Sequence of chain 1.A:
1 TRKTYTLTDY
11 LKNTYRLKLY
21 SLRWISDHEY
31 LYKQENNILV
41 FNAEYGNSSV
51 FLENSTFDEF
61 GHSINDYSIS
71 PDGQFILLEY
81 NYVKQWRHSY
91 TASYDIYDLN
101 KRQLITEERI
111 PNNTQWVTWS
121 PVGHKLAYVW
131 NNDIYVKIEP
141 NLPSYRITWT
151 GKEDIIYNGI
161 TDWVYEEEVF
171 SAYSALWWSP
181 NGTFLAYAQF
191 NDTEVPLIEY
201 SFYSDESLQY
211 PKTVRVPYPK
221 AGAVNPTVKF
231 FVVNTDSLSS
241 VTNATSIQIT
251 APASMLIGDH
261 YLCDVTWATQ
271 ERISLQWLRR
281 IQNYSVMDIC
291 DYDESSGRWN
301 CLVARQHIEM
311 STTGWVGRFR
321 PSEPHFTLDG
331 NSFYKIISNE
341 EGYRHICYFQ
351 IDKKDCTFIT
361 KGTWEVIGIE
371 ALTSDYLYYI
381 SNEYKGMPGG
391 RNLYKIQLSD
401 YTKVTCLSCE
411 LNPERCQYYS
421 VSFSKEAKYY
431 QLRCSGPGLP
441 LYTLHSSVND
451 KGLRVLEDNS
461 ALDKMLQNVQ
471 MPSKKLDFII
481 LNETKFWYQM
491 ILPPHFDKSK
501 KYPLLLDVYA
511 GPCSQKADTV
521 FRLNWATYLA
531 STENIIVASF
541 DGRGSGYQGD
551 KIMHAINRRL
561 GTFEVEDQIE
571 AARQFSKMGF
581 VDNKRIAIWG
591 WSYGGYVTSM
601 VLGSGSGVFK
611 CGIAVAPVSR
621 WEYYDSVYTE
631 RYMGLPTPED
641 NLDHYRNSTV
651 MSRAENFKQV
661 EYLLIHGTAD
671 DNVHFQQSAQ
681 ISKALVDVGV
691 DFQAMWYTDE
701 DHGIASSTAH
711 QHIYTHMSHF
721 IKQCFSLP

Binding-site contacts:
Ligand atom C1 contacts residue ASN191 of chain 1.A at 1.4 Å.
Ligand atom O6 contacts residue GLU194 of chain 1.A at 3.8 Å.
Ligand atom C3 contacts residue ASN191 of chain 1.A at 3.8 Å.
Ligand atom O5 contacts residue ASN191 of chain 1.A at 2.4 Å (h-bond).
Ligand atom O7 contacts residue ASN191 of chain 1.A at 3.4 Å (h-bond).
Ligand atom C5 contacts residue THR193 of chain 1.A at 3.8 Å.
Ligand atom C7 contacts residue ASN191 of chain 1.A at 3.4 Å.
Ligand atom C6 contacts residue GLU194 of chain 1.A at 3.4 Å.
Ligand atom O6 contacts residue GLU194 of chain 1.A at 3.4 Å (salt-bridge).
Ligand atom O7 contacts residue GLN189 of chain 1.A at 4.3 Å.
Ligand atom C8 contacts residue THR150 of chain 1.A at 4.3 Å.
Ligand atom C1 contacts residue ILE156 of chain 1.A at 4.2 Å (hydrophobic).
Ligand atom O7 contacts residue LYS229 of chain 1.A at 3.9 Å.
Ligand atom C8 contacts residue ILE156 of chain 1.A at 3.8 Å (hydrophobic).
Ligand atom N2 contacts residue ASN191 of chain 1.A at 3.0 Å (h-bond).
Ligand atom C7 contacts residue ILE156 of chain 1.A at 3.9 Å (hydrophobic).
Ligand atom C5 contacts residue ASN191 of chain 1.A at 3.7 Å.
Ligand atom O5 contacts residue THR193 of chain 1.A at 3.6 Å.
Ligand atom C6 contacts residue THR193 of chain 1.A at 3.8 Å.
Ligand atom C2 contacts residue ASN191 of chain 1.A at 2.5 Å.
Ligand atom C4 contacts residue ASN191 of chain 1.A at 4.2 Å.
Ligand atom C1 contacts residue THR193 of chain 1.A at 3.5 Å.
Ligand atom N2 contacts residue ILE156 of chain 1.A at 3.8 Å.

A small-molecule ligand and the protein it binds are described below.
Small molecule (SMILES): CC(=O)N[C@H]1[C@@H](O[C@H]2[C@H](O)[C@@H](NC(C)=O)CO[C@@H]2CO)O[C@H](CO)[C@@H](O)[C@@H]1O